Binding-site contacts:
Ligand atom O6 contacts residue TRP237 of chain 1.A at 3.9 Å.
Ligand atom C5 contacts residue ASN166 of chain 1.A at 3.6 Å.
Ligand atom O7 contacts residue THR239 of chain 1.A at 3.7 Å.
Ligand atom C1 contacts residue ASN166 of chain 1.A at 1.4 Å.
Ligand atom C1 contacts residue TRP237 of chain 1.A at 4.2 Å (hydrophobic).
Ligand atom C7 contacts residue THR239 of chain 1.A at 4.0 Å.
Ligand atom O7 contacts residue ASN166 of chain 1.A at 3.1 Å (h-bond).
Ligand atom C7 contacts residue ASN166 of chain 1.A at 3.2 Å.
Ligand atom N2 contacts residue ASN166 of chain 1.A at 2.7 Å (h-bond).
Ligand atom O6 contacts residue THR168 of chain 1.A at 3.8 Å.
Ligand atom C4 contacts residue ASN166 of chain 1.A at 4.1 Å.
Ligand atom O5 contacts residue ASN166 of chain 1.A at 2.4 Å (h-bond).
Ligand atom N2 contacts residue THR239 of chain 1.A at 4.0 Å.
Ligand atom C3 contacts residue ASN166 of chain 1.A at 3.6 Å.
Ligand atom C6 contacts residue TRP237 of chain 1.A at 4.4 Å (hydrophobic).
Ligand atom C8 contacts residue TRP237 of chain 1.A at 3.6 Å (hydrophobic).
Ligand atom C2 contacts residue ASN166 of chain 1.A at 2.2 Å.

Sequence of chain 1.A:
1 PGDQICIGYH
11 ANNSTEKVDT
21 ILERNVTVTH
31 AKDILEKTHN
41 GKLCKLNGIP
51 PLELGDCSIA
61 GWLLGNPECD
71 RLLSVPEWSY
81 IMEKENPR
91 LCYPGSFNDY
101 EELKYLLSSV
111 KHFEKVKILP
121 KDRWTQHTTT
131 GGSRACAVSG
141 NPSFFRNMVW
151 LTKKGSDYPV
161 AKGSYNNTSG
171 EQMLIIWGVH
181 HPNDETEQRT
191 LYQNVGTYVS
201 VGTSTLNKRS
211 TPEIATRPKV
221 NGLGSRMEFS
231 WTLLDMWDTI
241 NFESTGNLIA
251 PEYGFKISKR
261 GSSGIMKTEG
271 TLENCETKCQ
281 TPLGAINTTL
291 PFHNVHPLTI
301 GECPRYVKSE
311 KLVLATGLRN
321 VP

This small molecule binds to this protein.
Small molecule (SMILES): CC(=O)N[C@H]1[C@H](O[C@H]2[C@H](O)[C@@H](NC(C)=O)CO[C@@H]2CO)O[C@H](CO)[C@@H](O)[C@@H]1O